Sequence of chain 2.A:
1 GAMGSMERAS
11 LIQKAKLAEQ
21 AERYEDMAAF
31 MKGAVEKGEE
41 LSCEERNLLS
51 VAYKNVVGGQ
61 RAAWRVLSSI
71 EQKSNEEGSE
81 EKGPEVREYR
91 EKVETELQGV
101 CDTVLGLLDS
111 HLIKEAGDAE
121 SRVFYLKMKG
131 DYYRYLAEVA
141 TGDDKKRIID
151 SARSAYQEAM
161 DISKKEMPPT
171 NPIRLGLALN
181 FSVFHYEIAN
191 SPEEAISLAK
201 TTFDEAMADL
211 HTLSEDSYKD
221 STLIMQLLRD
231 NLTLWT

Sequence of chain 2.B:
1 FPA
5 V

Binding-site contacts:
Ligand atom CL2 contacts residue ILE173 of chain 2.A at 3.6 Å.
Ligand atom C2 contacts residue CYS43 of chain 2.A at 1.8 Å (hydrophobic).
Ligand atom CL2 contacts residue LYS127 of chain 2.A at 3.4 Å.
Ligand atom CL2 contacts residue PRO172 of chain 2.A at 4.1 Å.
Ligand atom C1 contacts residue CYS43 of chain 2.A at 2.7 Å (hydrophobic).
Ligand atom C2 contacts residue ASN47 of chain 2.A at 3.6 Å.
Ligand atom C11 contacts residue PRO172 of chain 2.A at 3.5 Å (hydrophobic).
Ligand atom C12 contacts residue LYS127 of chain 2.A at 4.2 Å.
Ligand atom C11 contacts residue ILE224 of chain 2.A at 4.2 Å (hydrophobic).
Ligand atom CL2 contacts residue LEU177 of chain 2.A at 4.2 Å.
Ligand atom O1 contacts residue ILE173 of chain 2.A at 3.7 Å.
Ligand atom C3 contacts residue ILE173 of chain 2.A at 3.8 Å (hydrophobic).
Ligand atom C13 contacts residue VAL5 of chain 2.B at 3.9 Å (hydrophobic).
Ligand atom C13 contacts residue LYS127 of chain 2.A at 4.3 Å.
Ligand atom C12 contacts residue PRO172 of chain 2.A at 4.3 Å (hydrophobic).
Ligand atom C19 contacts residue PRO172 of chain 2.A at 4.1 Å (hydrophobic).
Ligand atom C2 contacts residue ARG46 of chain 2.A at 3.9 Å.
Ligand atom N1 contacts residue PHE124 of chain 2.A at 4.0 Å.
Ligand atom N1 contacts residue ASN47 of chain 2.A at 2.9 Å (h-bond).
Ligand atom C4 contacts residue ASN47 of chain 2.A at 4.0 Å.
Ligand atom C11 contacts residue VAL5 of chain 2.B at 3.8 Å (hydrophobic).
Ligand atom C1 contacts residue ILE173 of chain 2.A at 4.2 Å (hydrophobic).
Ligand atom C9 contacts residue VAL5 of chain 2.B at 4.1 Å (hydrophobic).
Ligand atom C11 contacts residue GLY176 of chain 2.A at 4.2 Å.
Ligand atom C16 contacts residue VAL5 of chain 2.B at 3.7 Å (hydrophobic).
Ligand atom O1 contacts residue CYS43 of chain 2.A at 3.0 Å (h-bond).
Ligand atom C3 contacts residue ASN47 of chain 2.A at 3.9 Å.
Ligand atom C15 contacts residue VAL5 of chain 2.B at 4.2 Å (hydrophobic).
Ligand atom C10 contacts residue ILE224 of chain 2.A at 4.0 Å (hydrophobic).
Ligand atom N1 contacts residue CYS43 of chain 2.A at 3.7 Å.
Ligand atom C13 contacts residue PHE124 of chain 2.A at 4.1 Å (hydrophobic).
Ligand atom C5 contacts residue ASN47 of chain 2.A at 3.5 Å.
Ligand atom C14 contacts residue VAL5 of chain 2.B at 3.6 Å (hydrophobic).
Ligand atom CL2 contacts residue GLY176 of chain 2.A at 4.0 Å.
Ligand atom C10 contacts residue VAL5 of chain 2.B at 4.0 Å (hydrophobic).
Ligand atom O2 contacts residue ILE224 of chain 2.A at 3.7 Å.
Ligand atom C15 contacts residue LEU223 of chain 2.A at 4.2 Å (hydrophobic).
Ligand atom C12 contacts residue VAL5 of chain 2.B at 3.8 Å (hydrophobic).
Ligand atom C20 contacts residue PRO172 of chain 2.A at 3.6 Å (hydrophobic).
Ligand atom C1 contacts residue ASN47 of chain 2.A at 3.8 Å.

A small-molecule ligand and the protein it binds are described below.
Small molecule (SMILES): O=C(CCl)NCC1CCN(C(=O)C2(Nc3ccc(Cl)cc3)CCNCC2)CC1